The small molecule below binds the protein below.
Small molecule (SMILES): CC(=O)N[C@@H]1[C@@H](O)[C@H](O[C@@H]2O[C@H](CO)[C@@H](O[C@@H]3O[C@H](CO[C@H]4O[C@H](CO)[C@@H](O)[C@H](O)[C@@H]4O)[C@@H](O)[C@H](O[C@H]4O[C@H](CO)[C@@H](O)[C@H](O)[C@@H]4O)[C@@H]3O)[C@H](O)[C@H]2NC(C)=O)[C@@H](CO)O[C@H]1O

Binding-site contacts:
Ligand atom O6 contacts residue THR39 of chain 1.H at 3.0 Å (h-bond).
Ligand atom C7 contacts residue THR39 of chain 1.H at 3.4 Å.
Ligand atom O7 contacts residue SER14 of chain 1.H at 3.6 Å.
Ligand atom C4 contacts residue GLN36 of chain 1.H at 3.6 Å.
Ligand atom O4 contacts residue GLN36 of chain 1.H at 2.6 Å (h-bond).
Ligand atom N2 contacts residue THR39 of chain 1.H at 3.4 Å (h-bond).
Ligand atom O6 contacts residue THR38 of chain 1.H at 3.5 Å (h-bond).
Ligand atom O6 contacts residue THR38 of chain 1.H at 2.8 Å (h-bond).
Ligand atom O3 contacts residue THR39 of chain 1.H at 2.8 Å (h-bond).
Ligand atom O7 contacts residue THR39 of chain 1.H at 3.7 Å.
Ligand atom O4 contacts residue GLN36 of chain 1.H at 3.1 Å (h-bond).
Ligand atom C8 contacts residue THR39 of chain 1.H at 3.5 Å.
Ligand atom C6 contacts residue GLY35 of chain 1.H at 3.5 Å.
Ligand atom C3 contacts residue LEU12 of chain 1.H at 3.6 Å (hydrophobic).
Ligand atom C6 contacts residue ASN15 of chain 1.H at 3.4 Å.
Ligand atom N2 contacts residue LEU12 of chain 1.H at 2.8 Å (h-bond).
Ligand atom C6 contacts residue TRP37 of chain 1.H at 3.6 Å (hydrophobic).
Ligand atom O1 contacts residue TRP13 of chain 1.H at 3.6 Å.
Ligand atom C6 contacts residue THR38 of chain 1.H at 3.5 Å.
Ligand atom C1 contacts residue TRP37 of chain 1.H at 3.6 Å (hydrophobic).
Ligand atom C8 contacts residue LEU12 of chain 1.H at 3.5 Å (hydrophobic).
Ligand atom O4 contacts residue TRP37 of chain 1.H at 3.2 Å (h-bond).
Ligand atom C7 contacts residue SER43 of chain 1.H at 3.6 Å.
Ligand atom C3 contacts residue TRP37 of chain 1.H at 3.1 Å (hydrophobic).
Ligand atom C8 contacts residue PRO11 of chain 1.H at 3.7 Å (hydrophobic).
Ligand atom C4 contacts residue TRP37 of chain 1.H at 3.5 Å (hydrophobic).
Ligand atom C6 contacts residue GLN36 of chain 1.H at 3.7 Å.
Ligand atom O3 contacts residue TRP37 of chain 1.H at 3.5 Å.
Ligand atom C7 contacts residue LEU12 of chain 1.H at 3.6 Å (hydrophobic).
Ligand atom O7 contacts residue ASN15 of chain 1.H at 2.8 Å (h-bond).
Ligand atom O7 contacts residue GLU42 of chain 1.H at 2.9 Å (salt-bridge).
Ligand atom O7 contacts residue SER43 of chain 1.H at 2.8 Å (h-bond).
Ligand atom C5 contacts residue GLN36 of chain 1.H at 3.5 Å.
Ligand atom O5 contacts residue TRP37 of chain 1.H at 3.3 Å.
Ligand atom C5 contacts residue TRP37 of chain 1.H at 3.5 Å (hydrophobic).
Ligand atom O1 contacts residue GLU42 of chain 1.H at 3.7 Å.
Ligand atom C8 contacts residue SER43 of chain 1.H at 3.6 Å.
Ligand atom C1 contacts residue TRP13 of chain 1.H at 3.5 Å (hydrophobic).
Ligand atom C6 contacts residue GLY35 of chain 1.H at 3.7 Å.
Ligand atom C5 contacts residue TRP13 of chain 1.H at 3.3 Å (hydrophobic).

Sequence of chain 1.H:
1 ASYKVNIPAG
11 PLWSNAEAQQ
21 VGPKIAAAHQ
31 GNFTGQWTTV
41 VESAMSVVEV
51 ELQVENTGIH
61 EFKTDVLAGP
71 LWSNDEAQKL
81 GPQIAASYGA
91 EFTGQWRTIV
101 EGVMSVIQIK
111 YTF